A protein and the small-molecule ligand that binds it are described below.
Small molecule (SMILES): O=S(=O)(Nc1ccc(Sc2nc3cc(Cl)ccc3s2)c(Cl)c1)c1ccc(C(F)(F)F)cc1Cl

Sequence of chain 1.A:
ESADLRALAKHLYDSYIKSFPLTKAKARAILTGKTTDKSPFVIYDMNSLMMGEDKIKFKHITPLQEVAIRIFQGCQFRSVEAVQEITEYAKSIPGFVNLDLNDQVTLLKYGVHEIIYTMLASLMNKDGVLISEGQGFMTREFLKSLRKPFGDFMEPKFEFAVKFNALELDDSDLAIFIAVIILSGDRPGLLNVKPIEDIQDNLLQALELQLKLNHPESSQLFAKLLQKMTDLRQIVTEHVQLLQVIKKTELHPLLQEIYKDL

Binding-site contacts:
Ligand atom C8 contacts residue PHE59 of chain 1.A at 3.6 Å (hydrophobic).
Ligand atom C12 contacts residue CYS80 of chain 1.A at 3.8 Å (hydrophobic).
Ligand atom O21 contacts residue LYS162 of chain 1.A at 3.8 Å.
Ligand atom F30 contacts residue ILE76 of chain 1.A at 3.8 Å.
Ligand atom C33 contacts residue CYS80 of chain 1.A at 3.6 Å (hydrophobic).
Ligand atom CL16 contacts residue VAL134 of chain 1.A at 3.7 Å.
Ligand atom N22 contacts residue TYR122 of chain 1.A at 3.6 Å.
Ligand atom CL16 contacts residue MET159 of chain 1.A at 3.6 Å.
Ligand atom C6 contacts residue SER137 of chain 1.A at 3.8 Å.
Ligand atom O20 contacts residue TYR122 of chain 1.A at 3.5 Å.
Ligand atom O20 contacts residue HIS244 of chain 1.A at 3.1 Å.
Ligand atom N3 contacts residue ARG83 of chain 1.A at 3.3 Å.
Ligand atom F30 contacts residue LEU151 of chain 1.A at 3.5 Å.
Ligand atom O20 contacts residue LYS162 of chain 1.A at 3.1 Å (salt-bridge).
Ligand atom C14 contacts residue CYS80 of chain 1.A at 3.8 Å (hydrophobic).
Ligand atom C32 contacts residue CYS80 of chain 1.A at 3.5 Å (hydrophobic).
Ligand atom C2 contacts residue ARG83 of chain 1.A at 3.7 Å.
Ligand atom C24 contacts residue CYS80 of chain 1.A at 3.8 Å (hydrophobic).
Ligand atom F29 contacts residue PHE158 of chain 1.A at 3.8 Å.
Ligand atom F31 contacts residue ILE76 of chain 1.A at 3.8 Å.
Ligand atom C27 contacts residue PHE158 of chain 1.A at 3.8 Å (hydrophobic).
Ligand atom CL34 contacts residue HIS244 of chain 1.A at 3.5 Å.
Ligand atom S1 contacts residue CYS80 of chain 1.A at 3.3 Å (h-bond).
Ligand atom CL10 contacts residue ILE57 of chain 1.A at 3.2 Å.
Ligand atom O21 contacts residue MET159 of chain 1.A at 3.6 Å.
Ligand atom C14 contacts residue LEU125 of chain 1.A at 3.6 Å (hydrophobic).
Ligand atom C32 contacts residue PHE77 of chain 1.A at 3.6 Å (hydrophobic).
Ligand atom C25 contacts residue MET159 of chain 1.A at 3.6 Å (hydrophobic).
Ligand atom F29 contacts residue PHE155 of chain 1.A at 2.9 Å.
Ligand atom C27 contacts residue CYS80 of chain 1.A at 3.8 Å (hydrophobic).
Ligand atom CL10 contacts residue SER137 of chain 1.A at 3.6 Å.
Ligand atom C12 contacts residue SER84 of chain 1.A at 3.6 Å.
Ligand atom C26 contacts residue PHE158 of chain 1.A at 3.9 Å (hydrophobic).
Ligand atom F30 contacts residue LEU148 of chain 1.A at 3.8 Å.
Ligand atom C13 contacts residue LEU125 of chain 1.A at 3.8 Å (hydrophobic).
Ligand atom C18 contacts residue CYS80 of chain 1.A at 3.7 Å (hydrophobic).
Ligand atom F31 contacts residue PHE77 of chain 1.A at 2.9 Å.
Ligand atom C7 contacts residue ILE62 of chain 1.A at 3.7 Å (hydrophobic).
Ligand atom CL10 contacts residue PHE59 of chain 1.A at 3.6 Å.
Ligand atom CL34 contacts residue GLN81 of chain 1.A at 3.6 Å.